Binding-site contacts:
Ligand atom CAG contacts residue MET89 of chain 1.A at 3.5 Å (hydrophobic).
Ligand atom CAS contacts residue ARG137 of chain 1.A at 3.8 Å.
Ligand atom CAT contacts residue ASN96 of chain 1.A at 4.0 Å.
Ligand atom C6 contacts residue LEU140 of chain 1.A at 3.6 Å (hydrophobic).
Ligand atom C4 contacts residue MET89 of chain 1.A at 4.1 Å (hydrophobic).
Ligand atom C4 contacts residue LEU140 of chain 1.A at 3.9 Å (hydrophobic).
Ligand atom CAQ contacts residue CYS93 of chain 1.A at 3.2 Å (hydrophobic).
Ligand atom OAO contacts residue ALA40 of chain 1.A at 3.7 Å.
Ligand atom N3 contacts residue LEU140 of chain 1.A at 3.9 Å.
Ligand atom NAP contacts residue ALA40 of chain 1.A at 3.3 Å.
Ligand atom CAG contacts residue LEU140 of chain 1.A at 3.9 Å (hydrophobic).
Ligand atom NAP contacts residue MET89 of chain 1.A at 3.9 Å.
Ligand atom C4 contacts residue LEU20 of chain 1.A at 3.9 Å (hydrophobic).
Ligand atom NAH contacts residue MET89 of chain 1.A at 3.0 Å (h-bond).
Ligand atom C2 contacts residue LEU140 of chain 1.A at 3.9 Å (hydrophobic).
Ligand atom OAO contacts residue MET89 of chain 1.A at 2.8 Å (h-bond).
Ligand atom C5 contacts residue LEU140 of chain 1.A at 3.8 Å (hydrophobic).
Ligand atom OAR contacts residue CYS93 of chain 1.A at 3.5 Å (h-bond).
Ligand atom CAS contacts residue CYS93 of chain 1.A at 2.7 Å (hydrophobic).
Ligand atom NAP contacts residue GLU87 of chain 1.A at 3.0 Å (salt-bridge).
Ligand atom CAT contacts residue CYS93 of chain 1.A at 2.1 Å (hydrophobic).
Ligand atom CAJ contacts residue VAL28 of chain 1.A at 4.0 Å (hydrophobic).
Ligand atom OAO contacts residue TYR88 of chain 1.A at 3.5 Å.
Ligand atom CAM contacts residue LEU20 of chain 1.A at 3.6 Å (hydrophobic).
Ligand atom NAH contacts residue LEU20 of chain 1.A at 3.7 Å.
Ligand atom NAP contacts residue THR86 of chain 1.A at 3.7 Å.
Ligand atom CAK contacts residue GLY23 of chain 1.A at 3.7 Å.
Ligand atom NAN contacts residue CYS93 of chain 1.A at 4.0 Å.
Ligand atom CAL contacts residue THR22 of chain 1.A at 3.9 Å.
Ligand atom N1 contacts residue LEU140 of chain 1.A at 4.1 Å.
Ligand atom N3 contacts residue LEU20 of chain 1.A at 4.0 Å.
Ligand atom NAP contacts residue LEU140 of chain 1.A at 3.6 Å.
Ligand atom OAR contacts residue ASN96 of chain 1.A at 3.9 Å.
Ligand atom CAK contacts residue THR22 of chain 1.A at 3.4 Å.
Ligand atom CAG contacts residue ALA40 of chain 1.A at 3.5 Å (hydrophobic).
Ligand atom NAH contacts residue GLY92 of chain 1.A at 3.8 Å.
Ligand atom C6 contacts residue VAL28 of chain 1.A at 3.9 Å (hydrophobic).
Ligand atom N1 contacts residue VAL28 of chain 1.A at 3.9 Å.
Ligand atom OAO contacts residue LEU20 of chain 1.A at 3.8 Å.
Ligand atom CAG contacts residue GLU87 of chain 1.A at 3.9 Å.

A protein and the small-molecule ligand that binds it are described below.
Small molecule (SMILES): CCC(=O)N[C@H]1CCN(c2ncc(C(N)=O)c(N)n2)C1

Sequence of chain 1.A:
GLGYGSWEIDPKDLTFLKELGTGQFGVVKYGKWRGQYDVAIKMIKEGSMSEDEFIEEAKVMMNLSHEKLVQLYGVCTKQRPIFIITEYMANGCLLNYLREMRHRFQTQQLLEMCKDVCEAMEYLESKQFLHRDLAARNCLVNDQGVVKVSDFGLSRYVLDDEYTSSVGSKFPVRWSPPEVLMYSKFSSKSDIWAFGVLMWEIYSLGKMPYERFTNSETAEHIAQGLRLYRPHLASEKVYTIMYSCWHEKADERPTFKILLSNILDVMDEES